Sequence of chain 1.D:
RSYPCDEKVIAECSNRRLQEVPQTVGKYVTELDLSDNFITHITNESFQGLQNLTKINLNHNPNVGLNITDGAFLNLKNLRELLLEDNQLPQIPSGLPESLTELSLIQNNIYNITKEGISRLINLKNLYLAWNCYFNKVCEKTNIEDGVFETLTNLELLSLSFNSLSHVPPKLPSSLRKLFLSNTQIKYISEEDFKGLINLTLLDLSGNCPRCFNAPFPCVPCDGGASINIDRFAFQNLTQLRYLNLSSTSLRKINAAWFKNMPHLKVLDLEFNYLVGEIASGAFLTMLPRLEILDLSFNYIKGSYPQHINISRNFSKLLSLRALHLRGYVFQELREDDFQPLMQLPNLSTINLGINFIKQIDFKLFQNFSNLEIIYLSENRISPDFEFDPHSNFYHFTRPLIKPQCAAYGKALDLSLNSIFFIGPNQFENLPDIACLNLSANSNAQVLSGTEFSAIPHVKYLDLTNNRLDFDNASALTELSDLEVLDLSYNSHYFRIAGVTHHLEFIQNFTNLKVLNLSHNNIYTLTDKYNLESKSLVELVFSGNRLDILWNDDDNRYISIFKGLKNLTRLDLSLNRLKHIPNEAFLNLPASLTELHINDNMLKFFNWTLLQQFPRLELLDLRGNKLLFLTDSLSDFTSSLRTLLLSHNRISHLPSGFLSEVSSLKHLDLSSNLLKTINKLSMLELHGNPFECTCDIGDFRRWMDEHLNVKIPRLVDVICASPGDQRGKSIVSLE

Binding-site contacts:
Ligand atom O2 contacts residue ASP523 of chain 1.C at 3.4 Å.
Ligand atom C5 contacts residue TYR331 of chain 1.D at 3.8 Å (hydrophobic).
Ligand atom C4 contacts residue ASP521 of chain 1.C at 3.6 Å.
Ligand atom O4 contacts residue ASP521 of chain 1.C at 3.5 Å (salt-bridge).
Ligand atom C2 contacts residue PHE383 of chain 1.D at 3.3 Å (hydrophobic).
Ligand atom O4' contacts residue PHE383 of chain 1.D at 3.5 Å.
Ligand atom C3' contacts residue TYR326 of chain 1.D at 3.8 Å (hydrophobic).
Ligand atom O4 contacts residue PHE383 of chain 1.D at 3.5 Å.
Ligand atom N3 contacts residue PHE383 of chain 1.D at 3.5 Å.
Ligand atom C2 contacts residue ASP523 of chain 1.C at 3.5 Å.
Ligand atom C1' contacts residue VAL356 of chain 1.D at 3.8 Å (hydrophobic).
Ligand atom N1 contacts residue PHE383 of chain 1.D at 3.8 Å.
Ligand atom C5' contacts residue THR552 of chain 1.C at 3.9 Å.
Ligand atom O3' contacts residue TYR326 of chain 1.D at 3.3 Å.
Ligand atom O2 contacts residue PHE383 of chain 1.D at 3.5 Å.
Ligand atom C4 contacts residue PHE383 of chain 1.D at 3.5 Å (hydrophobic).
Ligand atom C2 contacts residue ASP521 of chain 1.C at 3.8 Å.
Ligand atom O4 contacts residue ARG407 of chain 1.D at 2.9 Å (salt-bridge).
Ligand atom C5' contacts residue TYR326 of chain 1.D at 3.5 Å (hydrophobic).
Ligand atom O2' contacts residue ASP523 of chain 1.C at 3.0 Å (salt-bridge).
Ligand atom C6 contacts residue PHE383 of chain 1.D at 3.9 Å (hydrophobic).
Ligand atom C3' contacts residue THR552 of chain 1.C at 3.9 Å.
Ligand atom O4' contacts residue VAL356 of chain 1.D at 3.6 Å.
Ligand atom O2' contacts residue GLY329 of chain 1.D at 3.4 Å (h-bond).
Ligand atom N1 contacts residue ASP523 of chain 1.C at 3.7 Å.
Ligand atom C4' contacts residue TYR326 of chain 1.D at 3.6 Å (hydrophobic).
Ligand atom O5' contacts residue THR552 of chain 1.C at 3.1 Å (h-bond).
Ligand atom C5 contacts residue PHE383 of chain 1.D at 3.8 Å (hydrophobic).
Ligand atom O5' contacts residue VAL551 of chain 1.C at 3.4 Å.
Ligand atom C2' contacts residue ASP523 of chain 1.C at 3.2 Å.
Ligand atom C5' contacts residue VAL551 of chain 1.C at 3.9 Å (hydrophobic).
Ligand atom N3 contacts residue ASP521 of chain 1.C at 2.9 Å (salt-bridge).
Ligand atom O2 contacts residue THR552 of chain 1.C at 3.8 Å.
Ligand atom O2 contacts residue ASP521 of chain 1.C at 3.9 Å.
Ligand atom O3' contacts residue LYS328 of chain 1.D at 3.4 Å.
Ligand atom C4 contacts residue ARG407 of chain 1.D at 4.0 Å.
Ligand atom O5' contacts residue PHE383 of chain 1.D at 3.9 Å.
Ligand atom O3' contacts residue GLY329 of chain 1.D at 3.0 Å (h-bond).
Ligand atom O4 contacts residue VAL498 of chain 1.C at 3.6 Å.
Ligand atom C6 contacts residue VAL356 of chain 1.D at 3.7 Å (hydrophobic).

This protein binds this small molecule.
Small molecule (SMILES): O=c1ccn([C@@H]2O[C@H](CO)[C@@H](O)[C@H]2O)c(=O)[nH]1

Sequence of chain 1.C:
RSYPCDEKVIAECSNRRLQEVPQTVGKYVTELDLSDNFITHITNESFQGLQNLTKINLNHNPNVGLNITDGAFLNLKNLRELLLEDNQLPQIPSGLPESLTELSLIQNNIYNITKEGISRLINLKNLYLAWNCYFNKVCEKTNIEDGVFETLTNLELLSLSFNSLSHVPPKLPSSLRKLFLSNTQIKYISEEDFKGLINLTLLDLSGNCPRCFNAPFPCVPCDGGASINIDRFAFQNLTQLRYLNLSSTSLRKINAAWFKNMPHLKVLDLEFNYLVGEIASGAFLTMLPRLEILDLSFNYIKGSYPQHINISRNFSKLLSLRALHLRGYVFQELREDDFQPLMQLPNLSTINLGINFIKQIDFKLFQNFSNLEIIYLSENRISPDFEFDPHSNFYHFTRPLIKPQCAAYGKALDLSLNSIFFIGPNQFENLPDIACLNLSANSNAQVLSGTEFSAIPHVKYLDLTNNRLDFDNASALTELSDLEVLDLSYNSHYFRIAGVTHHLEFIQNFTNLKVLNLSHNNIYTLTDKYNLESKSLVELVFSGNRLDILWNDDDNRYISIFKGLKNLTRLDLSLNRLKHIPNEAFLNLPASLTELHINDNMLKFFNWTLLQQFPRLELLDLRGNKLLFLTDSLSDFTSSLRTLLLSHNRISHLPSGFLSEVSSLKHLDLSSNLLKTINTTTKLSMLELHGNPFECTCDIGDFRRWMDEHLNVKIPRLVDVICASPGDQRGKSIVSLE